The protein below binds the small molecule below.
Small molecule (SMILES): O=C1N[C@H](c2cccnc2)C(=O)N1c1cccc(Cl)c1

Binding-site contacts:
Ligand atom CL contacts residue HIS41 of chain 2.A at 3.0 Å.
Ligand atom C10 contacts residue LEU141 of chain 2.A at 4.0 Å (hydrophobic).
Ligand atom C5 contacts residue HIS164 of chain 2.A at 3.3 Å.
Ligand atom C12 contacts residue LEU141 of chain 2.A at 3.9 Å (hydrophobic).
Ligand atom C contacts residue HIS41 of chain 2.A at 3.9 Å.
Ligand atom C11 contacts residue ASN142 of chain 2.A at 3.8 Å.
Ligand atom CL contacts residue HIS164 of chain 2.A at 4.0 Å.
Ligand atom C5 contacts residue HIS41 of chain 2.A at 3.7 Å.
Ligand atom C10 contacts residue GLU166 of chain 2.A at 4.0 Å.
Ligand atom N2 contacts residue HIS163 of chain 2.A at 2.8 Å (h-bond).
Ligand atom C1 contacts residue MET165 of chain 2.A at 3.6 Å (hydrophobic).
Ligand atom C3 contacts residue GLN189 of chain 2.A at 3.3 Å.
Ligand atom C11 contacts residue LEU141 of chain 2.A at 3.6 Å (hydrophobic).
Ligand atom C12 contacts residue HIS163 of chain 2.A at 3.6 Å.
Ligand atom C1 contacts residue ARG188 of chain 2.A at 3.8 Å.
Ligand atom C6 contacts residue CYS145 of chain 2.A at 3.9 Å (hydrophobic).
Ligand atom O1 contacts residue GLU166 of chain 2.A at 3.1 Å (salt-bridge).
Ligand atom C13 contacts residue CYS145 of chain 2.A at 3.9 Å (hydrophobic).
Ligand atom C12 contacts residue GLU166 of chain 2.A at 3.6 Å.
Ligand atom C13 contacts residue HIS163 of chain 2.A at 3.6 Å.
Ligand atom N1 contacts residue ASN142 of chain 2.A at 3.4 Å (h-bond).
Ligand atom C5 contacts residue MET165 of chain 2.A at 3.6 Å (hydrophobic).
Ligand atom C11 contacts residue PHE140 of chain 2.A at 3.5 Å (hydrophobic).
Ligand atom C contacts residue HIS164 of chain 2.A at 4.1 Å.
Ligand atom N2 contacts residue SER144 of chain 2.A at 3.8 Å.
Ligand atom CL contacts residue ASP187 of chain 2.A at 3.2 Å.
Ligand atom C13 contacts residue GLU166 of chain 2.A at 3.9 Å.
Ligand atom C7 contacts residue ASN142 of chain 2.A at 3.8 Å.
Ligand atom N2 contacts residue GLU166 of chain 2.A at 3.8 Å.
Ligand atom O contacts residue HIS41 of chain 2.A at 3.5 Å (h-bond).
Ligand atom O contacts residue CYS145 of chain 2.A at 3.9 Å.
Ligand atom C12 contacts residue PHE140 of chain 2.A at 3.4 Å (hydrophobic).
Ligand atom C2 contacts residue GLN189 of chain 2.A at 3.5 Å.
Ligand atom C10 contacts residue ASN142 of chain 2.A at 3.8 Å.
Ligand atom C12 contacts residue SER144 of chain 2.A at 4.0 Å.
Ligand atom C11 contacts residue GLU166 of chain 2.A at 3.7 Å.
Ligand atom O1 contacts residue MET165 of chain 2.A at 3.6 Å.
Ligand atom C contacts residue MET165 of chain 2.A at 3.8 Å (hydrophobic).
Ligand atom N2 contacts residue PHE140 of chain 2.A at 4.0 Å.
Ligand atom N1 contacts residue CYS145 of chain 2.A at 3.9 Å.

Sequence of chain 2.A:
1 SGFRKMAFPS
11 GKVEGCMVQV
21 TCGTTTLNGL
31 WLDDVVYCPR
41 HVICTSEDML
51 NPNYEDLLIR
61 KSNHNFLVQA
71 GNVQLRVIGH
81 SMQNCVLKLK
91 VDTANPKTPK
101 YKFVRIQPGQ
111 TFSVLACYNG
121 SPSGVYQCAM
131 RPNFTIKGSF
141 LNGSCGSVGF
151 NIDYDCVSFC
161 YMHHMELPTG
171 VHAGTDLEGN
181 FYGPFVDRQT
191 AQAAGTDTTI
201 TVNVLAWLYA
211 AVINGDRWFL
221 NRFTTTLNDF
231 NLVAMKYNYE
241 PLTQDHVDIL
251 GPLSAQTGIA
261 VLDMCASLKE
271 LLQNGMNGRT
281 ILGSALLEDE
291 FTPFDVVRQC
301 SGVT

Sequence of chain 1.A:
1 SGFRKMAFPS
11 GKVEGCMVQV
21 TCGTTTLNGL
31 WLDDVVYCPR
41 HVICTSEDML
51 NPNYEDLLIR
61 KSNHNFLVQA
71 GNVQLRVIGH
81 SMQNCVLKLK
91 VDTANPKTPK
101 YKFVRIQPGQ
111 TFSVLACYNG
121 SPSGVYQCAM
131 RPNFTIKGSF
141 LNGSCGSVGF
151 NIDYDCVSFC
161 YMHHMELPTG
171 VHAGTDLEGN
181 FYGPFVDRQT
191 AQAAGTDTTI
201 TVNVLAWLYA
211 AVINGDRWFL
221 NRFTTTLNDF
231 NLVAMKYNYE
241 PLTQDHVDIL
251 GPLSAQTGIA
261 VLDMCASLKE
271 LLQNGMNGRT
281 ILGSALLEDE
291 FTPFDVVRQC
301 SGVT